This small molecule binds to this protein.
Small molecule (SMILES): CC(=O)N[C@H]1[C@H](O[C@H]2[C@H](O)[C@@H](NC(C)=O)CO[C@@H]2CO[C@H]2O[C@@H](C)[C@@H](O)[C@@H](O)[C@@H]2O)O[C@H](CO)[C@@H](O)[C@@H]1O

Sequence of chain 1.A:
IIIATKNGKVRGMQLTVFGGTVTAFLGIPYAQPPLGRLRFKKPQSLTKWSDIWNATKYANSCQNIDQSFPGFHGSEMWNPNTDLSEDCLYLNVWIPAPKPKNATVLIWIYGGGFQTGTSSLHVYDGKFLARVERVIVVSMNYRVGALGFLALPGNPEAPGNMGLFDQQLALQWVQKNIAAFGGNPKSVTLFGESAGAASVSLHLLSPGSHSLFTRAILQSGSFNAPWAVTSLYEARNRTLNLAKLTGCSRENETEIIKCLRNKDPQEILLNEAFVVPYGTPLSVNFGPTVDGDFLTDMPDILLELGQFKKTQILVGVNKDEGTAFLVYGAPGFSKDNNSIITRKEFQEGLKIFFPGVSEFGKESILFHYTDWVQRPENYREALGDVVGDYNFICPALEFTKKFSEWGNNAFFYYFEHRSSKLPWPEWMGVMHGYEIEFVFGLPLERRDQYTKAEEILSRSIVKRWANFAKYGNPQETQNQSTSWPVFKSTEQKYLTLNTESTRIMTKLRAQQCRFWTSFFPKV

Binding-site contacts:
Ligand atom O4 contacts residue LEU249 of chain 1.A at 3.9 Å.
Ligand atom O3 contacts residue PRO281 of chain 1.A at 3.6 Å.
Ligand atom C3 contacts residue ASN245 of chain 1.A at 4.5 Å.
Ligand atom O5 contacts residue ASN245 of chain 1.A at 4.1 Å.
Ligand atom C6 contacts residue ASN245 of chain 1.A at 3.8 Å.
Ligand atom O5 contacts residue ASN245 of chain 1.A at 3.0 Å (h-bond).
Ligand atom O3 contacts residue VAL280 of chain 1.A at 3.8 Å.
Ligand atom C5 contacts residue ASN241 of chain 1.A at 3.7 Å.
Ligand atom C5 contacts residue PRO281 of chain 1.A at 4.2 Å (hydrophobic).
Ligand atom C6 contacts residue LYS248 of chain 1.A at 4.2 Å.
Ligand atom O5 contacts residue PRO281 of chain 1.A at 4.5 Å.
Ligand atom C6 contacts residue ASN245 of chain 1.A at 3.5 Å.
Ligand atom O2 contacts residue PRO281 of chain 1.A at 3.7 Å.
Ligand atom C5 contacts residue ASN245 of chain 1.A at 3.6 Å.
Ligand atom C5 contacts residue PHE278 of chain 1.A at 4.4 Å (hydrophobic).
Ligand atom N2 contacts residue TYR237 of chain 1.A at 4.4 Å.
Ligand atom O4 contacts residue PHE278 of chain 1.A at 3.9 Å.
Ligand atom O3 contacts residue PHE278 of chain 1.A at 3.0 Å (h-bond).
Ligand atom C3 contacts residue ASN241 of chain 1.A at 3.8 Å.
Ligand atom C6 contacts residue LEU249 of chain 1.A at 3.6 Å (hydrophobic).
Ligand atom N2 contacts residue ASN241 of chain 1.A at 2.9 Å (h-bond).
Ligand atom C7 contacts residue ASN241 of chain 1.A at 3.3 Å.
Ligand atom O5 contacts residue ASN241 of chain 1.A at 2.4 Å (h-bond).
Ligand atom O7 contacts residue ASN241 of chain 1.A at 4.1 Å.
Ligand atom C1 contacts residue ASN245 of chain 1.A at 3.9 Å.
Ligand atom C1 contacts residue ASN245 of chain 1.A at 3.9 Å.
Ligand atom O3 contacts residue PRO281 of chain 1.A at 3.9 Å.
Ligand atom C3 contacts residue PHE278 of chain 1.A at 3.2 Å (hydrophobic).
Ligand atom C1 contacts residue ASN241 of chain 1.A at 1.4 Å.
Ligand atom C4 contacts residue ASN241 of chain 1.A at 4.3 Å.
Ligand atom C8 contacts residue TYR237 of chain 1.A at 3.3 Å (hydrophobic).
Ligand atom C8 contacts residue ASN241 of chain 1.A at 3.4 Å.
Ligand atom C2 contacts residue ASN241 of chain 1.A at 2.4 Å.
Ligand atom C7 contacts residue TYR237 of chain 1.A at 4.3 Å (hydrophobic).
Ligand atom C5 contacts residue ASN245 of chain 1.A at 3.9 Å.
Ligand atom C4 contacts residue LEU249 of chain 1.A at 4.4 Å (hydrophobic).
Ligand atom C4 contacts residue PHE278 of chain 1.A at 3.2 Å (hydrophobic).
Ligand atom O6 contacts residue ASN245 of chain 1.A at 4.4 Å.